The small molecule below binds the protein below.
Small molecule (SMILES): O=P(O)(O)OC[C@H]1O[C@H](O)[C@H](O)[C@@H](O)[C@@H]1O

Binding-site contacts:
Ligand atom C3 contacts residue TYR9 of chain 1.B at 3.9 Å (hydrophobic).
Ligand atom C6 contacts residue PRO8 of chain 1.B at 3.5 Å (hydrophobic).
Ligand atom C6 contacts residue THR36 of chain 1.B at 3.8 Å.
Ligand atom O1 contacts residue TYR188 of chain 1.B at 3.7 Å.
Ligand atom C1 contacts residue THR138 of chain 1.B at 3.8 Å.
Ligand atom O3P contacts residue THR36 of chain 1.B at 2.8 Å (h-bond).
Ligand atom O3P contacts residue SER35 of chain 1.B at 3.8 Å.
Ligand atom O3P contacts residue THR137 of chain 1.B at 3.5 Å.
Ligand atom O2P contacts residue THR139 of chain 1.B at 2.8 Å (h-bond).
Ligand atom P contacts residue THR138 of chain 1.B at 4.0 Å.
Ligand atom O2P contacts residue THR170 of chain 1.B at 2.4 Å (h-bond).
Ligand atom O3P contacts residue PRO8 of chain 1.B at 4.0 Å.
Ligand atom C3 contacts residue ASP216 of chain 1.B at 3.6 Å.
Ligand atom C4 contacts residue PRO8 of chain 1.B at 3.9 Å (hydrophobic).
Ligand atom O2 contacts residue ASN214 of chain 1.B at 3.2 Å (h-bond).
Ligand atom O3 contacts residue ASP216 of chain 1.B at 2.5 Å (salt-bridge).
Ligand atom O2 contacts residue ASP216 of chain 1.B at 3.2 Å (salt-bridge).
Ligand atom C1 contacts residue ASN214 of chain 1.B at 4.0 Å.
Ligand atom O1P contacts residue SER35 of chain 1.B at 3.6 Å (h-bond).
Ligand atom O2P contacts residue THR137 of chain 1.B at 3.4 Å.
Ligand atom O1 contacts residue ASN214 of chain 1.B at 3.1 Å (h-bond).
Ligand atom O4 contacts residue TYR9 of chain 1.B at 2.9 Å.
Ligand atom O3 contacts residue GLY58 of chain 1.B at 3.3 Å (h-bond).
Ligand atom O2P contacts residue THR138 of chain 1.B at 3.5 Å (h-bond).
Ligand atom C2 contacts residue ASN214 of chain 1.B at 4.0 Å.
Ligand atom O3P contacts residue THR138 of chain 1.B at 3.1 Å (h-bond).
Ligand atom C2 contacts residue ASP216 of chain 1.B at 3.7 Å.
Ligand atom C2 contacts residue THR138 of chain 1.B at 4.0 Å.
Ligand atom O3 contacts residue TYR9 of chain 1.B at 3.2 Å.
Ligand atom O6 contacts residue PRO8 of chain 1.B at 3.5 Å.
Ligand atom O1P contacts residue THR137 of chain 1.B at 3.9 Å.
Ligand atom O2 contacts residue MET98 of chain 1.B at 3.4 Å.
Ligand atom O5 contacts residue THR139 of chain 1.B at 3.2 Å (h-bond).
Ligand atom P contacts residue THR137 of chain 1.B at 3.9 Å.
Ligand atom C1 contacts residue THR139 of chain 1.B at 3.3 Å.
Ligand atom O4 contacts residue PRO8 of chain 1.B at 3.6 Å.
Ligand atom O1P contacts residue THR170 of chain 1.B at 3.0 Å (h-bond).
Ligand atom P contacts residue THR170 of chain 1.B at 3.2 Å.
Ligand atom O1 contacts residue THR139 of chain 1.B at 3.0 Å (h-bond).
Ligand atom O5 contacts residue TYR188 of chain 1.B at 3.5 Å.

Sequence of chain 1.B:
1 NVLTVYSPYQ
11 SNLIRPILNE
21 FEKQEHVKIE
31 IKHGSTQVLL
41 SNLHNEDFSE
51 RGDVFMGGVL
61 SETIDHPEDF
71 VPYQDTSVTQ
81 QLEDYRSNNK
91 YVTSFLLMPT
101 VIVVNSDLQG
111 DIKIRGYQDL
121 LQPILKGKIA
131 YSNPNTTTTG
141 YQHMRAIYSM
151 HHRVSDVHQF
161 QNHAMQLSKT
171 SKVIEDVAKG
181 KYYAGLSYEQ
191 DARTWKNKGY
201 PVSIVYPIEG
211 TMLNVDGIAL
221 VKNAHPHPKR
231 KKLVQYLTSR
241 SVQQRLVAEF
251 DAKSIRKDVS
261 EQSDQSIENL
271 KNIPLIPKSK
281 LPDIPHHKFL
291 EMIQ